Binding-site contacts:
Ligand atom C7 contacts residue ASN895 of chain 1.B at 4.2 Å.
Ligand atom O6 contacts residue ALA893 of chain 1.B at 3.6 Å.
Ligand atom C2 contacts residue ASN895 of chain 1.B at 2.6 Å.
Ligand atom N2 contacts residue ASN895 of chain 1.B at 3.6 Å.
Ligand atom O3 contacts residue ASN895 of chain 1.B at 3.1 Å (h-bond).
Ligand atom C7 contacts residue GLU567 of chain 1.B at 4.3 Å.
Ligand atom O7 contacts residue ASN568 of chain 1.B at 4.0 Å.
Ligand atom O3 contacts residue PHE894 of chain 1.B at 4.3 Å.
Ligand atom C6 contacts residue PHE982 of chain 1.B at 4.1 Å (hydrophobic).
Ligand atom C8 contacts residue GLU567 of chain 1.B at 3.2 Å.
Ligand atom O5 contacts residue ASN895 of chain 1.B at 2.3 Å (h-bond).
Ligand atom C1 contacts residue ASN895 of chain 1.B at 1.4 Å.
Ligand atom O5 contacts residue PHE894 of chain 1.B at 4.0 Å.
Ligand atom C4 contacts residue ASN895 of chain 1.B at 4.2 Å.
Ligand atom C8 contacts residue ASN895 of chain 1.B at 3.7 Å.
Ligand atom C6 contacts residue ALA893 of chain 1.B at 4.1 Å (hydrophobic).
Ligand atom C1 contacts residue PHE982 of chain 1.B at 4.1 Å (hydrophobic).
Ligand atom C5 contacts residue ASN895 of chain 1.B at 3.6 Å.
Ligand atom C3 contacts residue ASN895 of chain 1.B at 3.6 Å.
Ligand atom C1 contacts residue LEU591 of chain 1.B at 3.6 Å (hydrophobic).
Ligand atom C1 contacts residue PHE894 of chain 1.B at 4.5 Å (hydrophobic).
Ligand atom N2 contacts residue LEU591 of chain 1.B at 4.4 Å.
Ligand atom C5 contacts residue PHE982 of chain 1.B at 4.2 Å (hydrophobic).
Ligand atom O5 contacts residue PHE982 of chain 1.B at 3.6 Å.
Ligand atom O5 contacts residue LEU591 of chain 1.B at 4.4 Å.

Sequence of chain 1.B:
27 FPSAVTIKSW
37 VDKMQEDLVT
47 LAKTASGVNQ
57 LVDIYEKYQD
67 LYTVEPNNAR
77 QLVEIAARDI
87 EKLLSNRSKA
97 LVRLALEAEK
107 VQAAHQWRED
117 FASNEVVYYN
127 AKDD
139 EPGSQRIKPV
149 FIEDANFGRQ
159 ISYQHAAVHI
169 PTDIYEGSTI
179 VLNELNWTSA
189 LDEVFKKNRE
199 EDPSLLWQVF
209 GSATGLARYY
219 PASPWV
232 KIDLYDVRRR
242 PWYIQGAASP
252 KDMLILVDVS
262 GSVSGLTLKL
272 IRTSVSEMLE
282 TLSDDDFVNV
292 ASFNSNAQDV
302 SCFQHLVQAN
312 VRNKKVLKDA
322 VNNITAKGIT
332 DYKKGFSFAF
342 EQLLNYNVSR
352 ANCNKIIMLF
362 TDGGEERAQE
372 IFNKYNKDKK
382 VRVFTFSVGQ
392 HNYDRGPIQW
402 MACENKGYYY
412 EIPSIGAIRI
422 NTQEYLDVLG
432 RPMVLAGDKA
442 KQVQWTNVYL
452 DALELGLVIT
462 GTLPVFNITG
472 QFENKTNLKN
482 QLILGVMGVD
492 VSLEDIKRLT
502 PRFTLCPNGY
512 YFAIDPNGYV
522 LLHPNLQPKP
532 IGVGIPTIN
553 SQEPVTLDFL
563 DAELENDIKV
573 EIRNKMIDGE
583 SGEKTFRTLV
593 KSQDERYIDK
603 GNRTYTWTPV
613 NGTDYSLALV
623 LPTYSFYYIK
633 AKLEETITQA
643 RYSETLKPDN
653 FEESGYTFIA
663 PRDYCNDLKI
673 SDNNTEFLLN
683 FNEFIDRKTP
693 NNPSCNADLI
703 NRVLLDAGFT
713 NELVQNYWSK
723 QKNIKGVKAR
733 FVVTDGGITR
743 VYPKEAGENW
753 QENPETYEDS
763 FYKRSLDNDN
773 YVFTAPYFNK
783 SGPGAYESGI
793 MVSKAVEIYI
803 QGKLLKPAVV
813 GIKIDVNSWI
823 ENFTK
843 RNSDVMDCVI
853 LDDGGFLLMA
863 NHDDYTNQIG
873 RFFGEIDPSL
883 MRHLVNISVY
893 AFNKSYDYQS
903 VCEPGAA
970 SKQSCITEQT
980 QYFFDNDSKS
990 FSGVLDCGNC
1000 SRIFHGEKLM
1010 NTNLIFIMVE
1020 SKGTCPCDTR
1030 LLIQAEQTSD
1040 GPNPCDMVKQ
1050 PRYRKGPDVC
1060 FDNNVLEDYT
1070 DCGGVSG

The protein below binds the small molecule below.
Small molecule (SMILES): CC(=O)N[C@H]1[C@H](O[C@H]2[C@H](O)[C@@H](NC(C)=O)CO[C@@H]2CO)O[C@H](CO)[C@@H](O)[C@@H]1O